Sequence of chain 1.A:
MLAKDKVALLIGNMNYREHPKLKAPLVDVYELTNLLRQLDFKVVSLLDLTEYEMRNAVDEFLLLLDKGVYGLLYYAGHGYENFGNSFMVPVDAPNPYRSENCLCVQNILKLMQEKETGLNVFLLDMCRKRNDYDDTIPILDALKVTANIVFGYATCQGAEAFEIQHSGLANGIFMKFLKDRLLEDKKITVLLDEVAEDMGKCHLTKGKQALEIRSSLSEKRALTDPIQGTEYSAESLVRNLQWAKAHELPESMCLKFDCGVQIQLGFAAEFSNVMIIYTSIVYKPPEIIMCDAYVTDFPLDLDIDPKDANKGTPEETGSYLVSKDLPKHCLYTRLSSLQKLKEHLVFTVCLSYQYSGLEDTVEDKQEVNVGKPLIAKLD

The small molecule below binds the protein below.
Small molecule (SMILES): CC(=O)[C@H](CCCN=C(N)N)NC(=O)[C@H](CO)NC(=O)[C@H](CCCN=C(N)N)NC(=O)[C@H](CC(C)C)NC=O

Binding-site contacts:
Ligand atom N3 contacts residue ALA24 of chain 1.A at 3.6 Å.
Ligand atom N contacts residue CYS127 of chain 1.A at 3.1 Å (h-bond).
Ligand atom CA contacts residue CYS127 of chain 1.A at 3.3 Å (hydrophobic).
Ligand atom CA contacts residue HIS78 of chain 1.A at 3.6 Å.
Ligand atom N2 contacts residue GLU163 of chain 1.A at 3.1 Å (salt-bridge).
Ligand atom O contacts residue LEU22 of chain 1.A at 3.4 Å.
Ligand atom N3 contacts residue GLU163 of chain 1.A at 3.1 Å (salt-bridge).
Ligand atom N4 contacts residue ASP28 of chain 1.A at 3.5 Å (salt-bridge).
Ligand atom O contacts residue GLN165 of chain 1.A at 3.2 Å.
Ligand atom N contacts residue ALA161 of chain 1.A at 2.9 Å (h-bond).
Ligand atom CZ contacts residue GLU163 of chain 1.A at 3.5 Å.
Ligand atom O contacts residue HIS78 of chain 1.A at 3.3 Å.
Ligand atom CA contacts residue GLU163 of chain 1.A at 3.4 Å.
Ligand atom N3 contacts residue ASP28 of chain 1.A at 2.7 Å (salt-bridge).
Ligand atom C7 contacts residue CYS127 of chain 1.A at 1.1 Å (hydrophobic).
Ligand atom C contacts residue GLU163 of chain 1.A at 3.4 Å.
Ligand atom N4 contacts residue ASP125 of chain 1.A at 2.9 Å (salt-bridge).
Ligand atom NH1 contacts residue GLN165 of chain 1.A at 3.6 Å (h-bond).
Ligand atom N3 contacts residue PRO25 of chain 1.A at 3.3 Å.
Ligand atom O contacts residue PHE162 of chain 1.A at 2.9 Å.
Ligand atom C contacts residue GLN165 of chain 1.A at 3.1 Å.
Ligand atom NH2 contacts residue ILE164 of chain 1.A at 3.6 Å.
Ligand atom OG contacts residue GLU160 of chain 1.A at 3.3 Å (salt-bridge).
Ligand atom CD contacts residue GLU163 of chain 1.A at 3.1 Å.
Ligand atom O contacts residue GLU163 of chain 1.A at 2.9 Å (salt-bridge).
Ligand atom C6 contacts residue ASP28 of chain 1.A at 3.5 Å.
Ligand atom C3 contacts residue ALA161 of chain 1.A at 3.4 Å (hydrophobic).
Ligand atom C contacts residue HIS78 of chain 1.A at 3.0 Å.
Ligand atom NH2 contacts residue GLU163 of chain 1.A at 2.7 Å (salt-bridge).
Ligand atom C6 contacts residue GLU163 of chain 1.A at 3.5 Å.
Ligand atom O contacts residue GLY79 of chain 1.A at 3.4 Å (h-bond).
Ligand atom O contacts residue GLY77 of chain 1.A at 3.3 Å (h-bond).
Ligand atom C contacts residue CYS127 of chain 1.A at 2.7 Å (hydrophobic).
Ligand atom C contacts residue PHE162 of chain 1.A at 3.5 Å (hydrophobic).
Ligand atom N contacts residue GLU163 of chain 1.A at 2.5 Å (salt-bridge).
Ligand atom OG contacts residue CYS127 of chain 1.A at 3.5 Å (h-bond).
Ligand atom CA contacts residue GLU163 of chain 1.A at 3.4 Å.
Ligand atom O contacts residue CYS127 of chain 1.A at 3.0 Å (h-bond).
Ligand atom CB contacts residue GLU163 of chain 1.A at 3.2 Å.
Ligand atom O contacts residue HIS78 of chain 1.A at 3.6 Å.